Binding-site contacts:
Ligand atom O5 contacts residue GLU201 of chain 1.V at 2.6 Å (salt-bridge).
Ligand atom C4 contacts residue ASN394 of chain 1.U at 4.1 Å.
Ligand atom O7 contacts residue THR396 of chain 1.U at 3.1 Å (h-bond).
Ligand atom C1 contacts residue ASN394 of chain 1.U at 1.4 Å.
Ligand atom C7 contacts residue LYS349 of chain 1.U at 4.2 Å.
Ligand atom C4 contacts residue GLU201 of chain 1.V at 4.3 Å.
Ligand atom O7 contacts residue ASN394 of chain 1.U at 4.0 Å.
Ligand atom C8 contacts residue LYS347 of chain 1.U at 3.9 Å.
Ligand atom N2 contacts residue LYS349 of chain 1.U at 3.5 Å.
Ligand atom O6 contacts residue GLU201 of chain 1.V at 2.8 Å (salt-bridge).
Ligand atom C6 contacts residue GLU201 of chain 1.V at 2.4 Å.
Ligand atom O7 contacts residue LYS349 of chain 1.U at 3.7 Å.
Ligand atom C5 contacts residue GLN199 of chain 1.V at 4.4 Å.
Ligand atom O7 contacts residue ARG348 of chain 1.U at 4.5 Å.
Ligand atom O5 contacts residue ASN394 of chain 1.U at 2.3 Å (h-bond).
Ligand atom C7 contacts residue THR396 of chain 1.U at 4.1 Å.
Ligand atom C2 contacts residue ASN394 of chain 1.U at 2.4 Å.
Ligand atom O6 contacts residue GLN199 of chain 1.V at 3.9 Å.
Ligand atom C8 contacts residue ILE395 of chain 1.U at 4.3 Å (hydrophobic).
Ligand atom C8 contacts residue ARG348 of chain 1.U at 3.3 Å.
Ligand atom C3 contacts residue ASN394 of chain 1.U at 3.8 Å.
Ligand atom C7 contacts residue ARG348 of chain 1.U at 4.1 Å.
Ligand atom C2 contacts residue LYS349 of chain 1.U at 4.0 Å.
Ligand atom C5 contacts residue ASN394 of chain 1.U at 3.6 Å.
Ligand atom N2 contacts residue ASN394 of chain 1.U at 3.0 Å (h-bond).
Ligand atom C8 contacts residue LYS349 of chain 1.U at 3.5 Å.
Ligand atom C7 contacts residue ASN394 of chain 1.U at 3.8 Å.
Ligand atom C5 contacts residue GLU201 of chain 1.V at 2.8 Å.
Ligand atom C1 contacts residue GLU201 of chain 1.V at 3.6 Å.
Ligand atom O7 contacts residue ILE395 of chain 1.U at 4.1 Å.

Sequence of chain 1.U:
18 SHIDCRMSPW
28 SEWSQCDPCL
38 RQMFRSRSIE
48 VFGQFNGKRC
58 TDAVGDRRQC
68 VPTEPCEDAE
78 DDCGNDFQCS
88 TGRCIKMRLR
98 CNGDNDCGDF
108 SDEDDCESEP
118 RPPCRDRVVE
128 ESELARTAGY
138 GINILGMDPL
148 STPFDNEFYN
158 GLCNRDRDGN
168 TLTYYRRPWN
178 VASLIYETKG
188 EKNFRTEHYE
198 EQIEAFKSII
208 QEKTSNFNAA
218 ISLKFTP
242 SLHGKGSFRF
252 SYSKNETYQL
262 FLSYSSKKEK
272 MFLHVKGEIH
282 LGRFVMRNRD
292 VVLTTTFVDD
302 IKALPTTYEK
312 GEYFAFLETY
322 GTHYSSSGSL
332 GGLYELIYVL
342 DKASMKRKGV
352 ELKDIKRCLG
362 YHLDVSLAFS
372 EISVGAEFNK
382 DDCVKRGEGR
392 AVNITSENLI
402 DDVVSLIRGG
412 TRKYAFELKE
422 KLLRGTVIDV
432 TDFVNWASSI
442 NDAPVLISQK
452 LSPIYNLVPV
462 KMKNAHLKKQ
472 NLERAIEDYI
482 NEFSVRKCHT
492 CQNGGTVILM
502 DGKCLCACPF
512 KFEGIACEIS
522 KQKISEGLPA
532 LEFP

Sequence of chain 1.V:
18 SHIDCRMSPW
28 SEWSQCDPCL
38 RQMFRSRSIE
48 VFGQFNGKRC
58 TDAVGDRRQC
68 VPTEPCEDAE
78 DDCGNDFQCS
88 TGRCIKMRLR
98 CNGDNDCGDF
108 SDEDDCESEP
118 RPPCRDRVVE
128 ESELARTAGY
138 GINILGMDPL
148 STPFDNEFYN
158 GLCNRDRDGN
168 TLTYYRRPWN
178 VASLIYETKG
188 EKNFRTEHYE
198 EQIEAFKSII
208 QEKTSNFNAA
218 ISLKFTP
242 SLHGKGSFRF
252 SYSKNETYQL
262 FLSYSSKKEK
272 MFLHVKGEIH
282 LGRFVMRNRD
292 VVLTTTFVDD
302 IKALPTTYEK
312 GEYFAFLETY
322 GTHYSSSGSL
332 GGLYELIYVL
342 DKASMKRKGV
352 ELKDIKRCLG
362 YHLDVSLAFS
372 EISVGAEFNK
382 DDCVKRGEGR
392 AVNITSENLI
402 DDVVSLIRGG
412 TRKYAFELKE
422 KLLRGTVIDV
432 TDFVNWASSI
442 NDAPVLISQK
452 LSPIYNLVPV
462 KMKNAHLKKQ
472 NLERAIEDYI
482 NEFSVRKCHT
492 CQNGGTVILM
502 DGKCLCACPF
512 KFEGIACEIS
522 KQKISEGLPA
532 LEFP

The protein below binds the small molecule below.
Small molecule (SMILES): CC(=O)N[C@H]1[C@H](O[C@H]2[C@H](O)[C@@H](NC(C)=O)CO[C@@H]2CO)O[C@H](CO)[C@@H](O)[C@@H]1O